Sequence of chain 1.C:
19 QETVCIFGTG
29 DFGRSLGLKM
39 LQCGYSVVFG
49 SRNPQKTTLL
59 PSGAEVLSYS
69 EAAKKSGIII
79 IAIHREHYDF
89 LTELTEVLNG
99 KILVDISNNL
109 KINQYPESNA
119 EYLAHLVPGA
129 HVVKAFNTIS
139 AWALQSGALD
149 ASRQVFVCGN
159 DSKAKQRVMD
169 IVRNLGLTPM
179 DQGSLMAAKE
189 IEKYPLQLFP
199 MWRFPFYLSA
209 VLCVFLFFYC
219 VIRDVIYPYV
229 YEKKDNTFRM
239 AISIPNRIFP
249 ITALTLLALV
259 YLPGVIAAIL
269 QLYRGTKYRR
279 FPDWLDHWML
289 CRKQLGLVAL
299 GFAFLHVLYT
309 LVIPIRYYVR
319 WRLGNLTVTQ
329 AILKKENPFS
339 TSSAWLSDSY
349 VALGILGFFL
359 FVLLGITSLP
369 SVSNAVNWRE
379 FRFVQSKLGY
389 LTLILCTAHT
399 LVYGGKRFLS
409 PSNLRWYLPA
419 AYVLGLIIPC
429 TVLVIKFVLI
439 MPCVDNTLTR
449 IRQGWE

Binding-site contacts:
Ligand atom C4 contacts residue ILE364 of chain 1.A at 4.2 Å (hydrophobic).
Ligand atom C32 contacts residue TRP200 of chain 1.C at 4.2 Å (hydrophobic).
Ligand atom C6 contacts residue LEU295 of chain 1.C at 4.1 Å (hydrophobic).
Ligand atom O14 contacts residue TRP200 of chain 1.C at 3.8 Å.
Ligand atom C21 contacts residue LYS291 of chain 1.C at 4.3 Å.
Ligand atom O14 contacts residue GLN292 of chain 1.C at 3.4 Å (h-bond).
Ligand atom C6 contacts residue LEU367 of chain 1.C at 4.1 Å (hydrophobic).
Ligand atom C31 contacts residue TRP200 of chain 1.C at 4.0 Å (hydrophobic).
Ligand atom C3 contacts residue VAL370 of chain 1.A at 4.3 Å (hydrophobic).
Ligand atom C3 contacts residue VAL374 of chain 1.A at 3.9 Å (hydrophobic).
Ligand atom C4 contacts residue LEU367 of chain 1.C at 4.1 Å (hydrophobic).
Ligand atom O22 contacts residue PRO368 of chain 1.C at 4.3 Å.
Ligand atom O31 contacts residue TRP200 of chain 1.C at 3.4 Å.
Ligand atom C6 contacts residue GLY363 of chain 1.C at 3.9 Å.
Ligand atom C23 contacts residue SER366 of chain 1.C at 4.0 Å.
Ligand atom C36 contacts residue LEU361 of chain 1.A at 4.3 Å (hydrophobic).
Ligand atom C23 contacts residue LEU367 of chain 1.C at 4.0 Å (hydrophobic).
Ligand atom C2 contacts residue VAL374 of chain 1.A at 4.3 Å (hydrophobic).
Ligand atom C23 contacts residue VAL370 of chain 1.A at 4.5 Å (hydrophobic).
Ligand atom C5 contacts residue LEU367 of chain 1.C at 3.7 Å (hydrophobic).
Ligand atom C1 contacts residue TRP200 of chain 1.C at 3.8 Å (hydrophobic).
Ligand atom C33 contacts residue TRP200 of chain 1.C at 4.2 Å (hydrophobic).
Ligand atom C6 contacts residue ILE364 of chain 1.A at 4.0 Å (hydrophobic).
Ligand atom O11 contacts residue TRP200 of chain 1.C at 4.1 Å.
Ligand atom C35 contacts residue LEU361 of chain 1.A at 4.3 Å (hydrophobic).
Ligand atom C32 contacts residue PHE197 of chain 1.C at 3.6 Å (hydrophobic).
Ligand atom C35 contacts residue PHE204 of chain 1.C at 4.0 Å (hydrophobic).
Ligand atom C33 contacts residue PHE197 of chain 1.C at 4.4 Å (hydrophobic).
Ligand atom C5 contacts residue LEU295 of chain 1.C at 3.7 Å (hydrophobic).
Ligand atom C3 contacts residue TRP200 of chain 1.C at 4.3 Å (hydrophobic).
Ligand atom C5 contacts residue GLY363 of chain 1.C at 3.7 Å.
Ligand atom O21 contacts residue VAL370 of chain 1.A at 3.9 Å.
Ligand atom C34 contacts residue PHE197 of chain 1.C at 3.9 Å (hydrophobic).
Ligand atom C5 contacts residue SER366 of chain 1.C at 4.5 Å.
Ligand atom C4 contacts residue LEU295 of chain 1.C at 4.1 Å (hydrophobic).
Ligand atom C36 contacts residue PHE204 of chain 1.C at 3.6 Å (hydrophobic).
Ligand atom O12 contacts residue LYS291 of chain 1.C at 3.4 Å (salt-bridge).
Ligand atom O22 contacts residue LYS291 of chain 1.C at 3.3 Å (salt-bridge).
Ligand atom O22 contacts residue SER366 of chain 1.C at 3.9 Å.
Ligand atom C33 contacts residue LEU361 of chain 1.A at 4.4 Å (hydrophobic).

The protein below binds the small molecule below.
Small molecule (SMILES): CCCCCC(=O)OC[C@H](COP(=O)(O)O)OC(=O)CCCCC

Sequence of chain 1.A:
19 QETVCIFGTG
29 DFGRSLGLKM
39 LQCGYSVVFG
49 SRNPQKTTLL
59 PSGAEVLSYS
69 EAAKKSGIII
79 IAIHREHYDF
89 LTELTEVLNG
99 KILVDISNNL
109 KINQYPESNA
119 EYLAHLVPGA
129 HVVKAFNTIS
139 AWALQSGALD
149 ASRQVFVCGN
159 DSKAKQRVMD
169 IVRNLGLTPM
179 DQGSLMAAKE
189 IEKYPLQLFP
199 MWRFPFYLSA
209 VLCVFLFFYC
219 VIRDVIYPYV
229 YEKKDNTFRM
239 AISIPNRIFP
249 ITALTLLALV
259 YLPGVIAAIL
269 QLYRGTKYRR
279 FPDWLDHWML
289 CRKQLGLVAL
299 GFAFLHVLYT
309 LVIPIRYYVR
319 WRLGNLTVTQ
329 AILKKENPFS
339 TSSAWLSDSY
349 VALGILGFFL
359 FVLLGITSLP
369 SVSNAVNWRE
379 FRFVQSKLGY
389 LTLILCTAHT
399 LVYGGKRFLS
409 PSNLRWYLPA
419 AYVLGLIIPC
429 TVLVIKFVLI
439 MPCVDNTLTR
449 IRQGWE